Sequence of chain 1.A:
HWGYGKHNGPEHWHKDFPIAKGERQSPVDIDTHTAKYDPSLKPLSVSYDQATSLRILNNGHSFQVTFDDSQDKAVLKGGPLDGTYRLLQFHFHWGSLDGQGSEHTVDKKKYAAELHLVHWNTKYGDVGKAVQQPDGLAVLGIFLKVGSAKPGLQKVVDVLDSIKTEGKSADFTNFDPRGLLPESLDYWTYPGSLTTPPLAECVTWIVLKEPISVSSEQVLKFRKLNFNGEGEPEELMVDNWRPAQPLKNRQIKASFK

Binding-site contacts:
Ligand atom N24 contacts residue HIS94 of chain 1.A at 3.3 Å (h-bond).
Ligand atom O13 contacts residue GLN67 of chain 1.A at 3.2 Å (h-bond).
Ligand atom C17 contacts residue HIS64 of chain 1.A at 3.6 Å.
Ligand atom C18 contacts residue HIS94 of chain 1.A at 3.4 Å.
Ligand atom C19 contacts residue HIS94 of chain 1.A at 3.7 Å.
Ligand atom S21 contacts residue ZN1 of chain 1.B at 3.0 Å.
Ligand atom C16 contacts residue TRP5 of chain 1.A at 3.7 Å (hydrophobic).
Ligand atom C18 contacts residue SER65 of chain 1.A at 3.5 Å.
Ligand atom C11 contacts residue GLN92 of chain 1.A at 3.7 Å.
Ligand atom O23 contacts residue HIS94 of chain 1.A at 3.5 Å.
Ligand atom C20 contacts residue HIS96 of chain 1.A at 3.3 Å.
Ligand atom C16 contacts residue HIS64 of chain 1.A at 2.9 Å.
Ligand atom C15 contacts residue THR199 of chain 1.A at 3.2 Å.
Ligand atom C16 contacts residue THR199 of chain 1.A at 3.0 Å.
Ligand atom C20 contacts residue HIS64 of chain 1.A at 3.7 Å.
Ligand atom O13 contacts residue GLN92 of chain 1.A at 2.7 Å (h-bond).
Ligand atom N24 contacts residue HIS96 of chain 1.A at 3.3 Å (h-bond).
Ligand atom O23 contacts residue HIS119 of chain 1.A at 3.3 Å (h-bond).
Ligand atom N24 contacts residue HIS119 of chain 1.A at 3.4 Å (h-bond).
Ligand atom O22 contacts residue TRP208 of chain 1.A at 3.4 Å.
Ligand atom O22 contacts residue LEU197 of chain 1.A at 3.4 Å.
Ligand atom C20 contacts residue SER65 of chain 1.A at 3.5 Å.
Ligand atom C03 contacts residue THR199 of chain 1.A at 3.2 Å.
Ligand atom C17 contacts residue THR199 of chain 1.A at 3.6 Å.
Ligand atom O23 contacts residue ZN1 of chain 1.B at 3.0 Å.
Ligand atom C09 contacts residue GLN92 of chain 1.A at 3.4 Å.
Ligand atom C14 contacts residue HIS64 of chain 1.A at 3.5 Å.
Ligand atom C08 contacts residue GLN92 of chain 1.A at 3.2 Å.
Ligand atom C05 contacts residue LEU197 of chain 1.A at 3.6 Å (hydrophobic).
Ligand atom N24 contacts residue THR198 of chain 1.A at 2.8 Å (h-bond).
Ligand atom C15 contacts residue HIS64 of chain 1.A at 2.8 Å.
Ligand atom O23 contacts residue VAL142 of chain 1.A at 3.7 Å.
Ligand atom C06 contacts residue LEU197 of chain 1.A at 3.7 Å (hydrophobic).
Ligand atom C20 contacts residue ASN243 of chain 1.A at 3.7 Å.
Ligand atom O22 contacts residue THR198 of chain 1.A at 2.9 Å (h-bond).
Ligand atom C20 contacts residue TYR7 of chain 1.A at 3.3 Å (hydrophobic).
Ligand atom C02 contacts residue THR199 of chain 1.A at 3.1 Å.
Ligand atom C17 contacts residue HIS96 of chain 1.A at 3.7 Å.
Ligand atom C17 contacts residue SER65 of chain 1.A at 3.6 Å.
Ligand atom N24 contacts residue ZN1 of chain 1.B at 1.9 Å.

A small-molecule ligand and the protein it binds are described below.
Small molecule (SMILES): Cc1ccc(NC(=O)NCCS(=O)(=O)Nc2ccc(S(N)(=O)=O)cc2)cc1